This small molecule binds to this protein.
Small molecule (SMILES): CC(=O)N[C@H]1[C@H](O[C@H]2[C@H](O)[C@@H](NC(C)=O)CO[C@@H]2CO)O[C@H](CO)[C@@H](O)[C@@H]1O

Sequence of chain 32.M:
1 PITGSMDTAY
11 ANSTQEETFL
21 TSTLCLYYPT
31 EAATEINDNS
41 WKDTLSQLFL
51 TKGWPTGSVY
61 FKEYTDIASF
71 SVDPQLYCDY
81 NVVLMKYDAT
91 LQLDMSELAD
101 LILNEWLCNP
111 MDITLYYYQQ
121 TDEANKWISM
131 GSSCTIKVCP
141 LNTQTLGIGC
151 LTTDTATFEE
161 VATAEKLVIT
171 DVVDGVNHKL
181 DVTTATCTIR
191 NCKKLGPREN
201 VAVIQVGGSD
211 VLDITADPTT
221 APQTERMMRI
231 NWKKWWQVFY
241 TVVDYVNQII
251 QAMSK

Binding-site contacts:
Ligand atom N2 contacts residue ASN12 of chain 32.M at 3.8 Å.
Ligand atom C2 contacts residue ASN12 of chain 32.M at 3.3 Å.
Ligand atom C5 contacts residue ASN12 of chain 32.M at 4.2 Å.
Ligand atom C1 contacts residue ASN12 of chain 32.M at 2.2 Å.
Ligand atom O7 contacts residue ASN12 of chain 32.M at 3.6 Å.
Ligand atom C7 contacts residue ASN12 of chain 32.M at 3.9 Å.
Ligand atom O5 contacts residue ASN12 of chain 32.M at 2.8 Å (h-bond).